The small molecule below binds the protein below.
Small molecule (SMILES): C[C@H](N)C(=O)N[C@@H](CCCCN)C(=O)N[C@@H](CCCCN)C(=O)N[C@@H](C)C(=O)N[C@@H](C)C=O

Binding-site contacts:
Ligand atom CE contacts residue VAL239 of chain 1.A at 3.9 Å (hydrophobic).
Ligand atom CE contacts residue THR240 of chain 1.A at 4.2 Å.
Ligand atom NZ contacts residue GLY241 of chain 1.A at 3.4 Å (h-bond).
Ligand atom NZ contacts residue VAL239 of chain 1.A at 2.9 Å (h-bond).
Ligand atom CD contacts residue ALA282 of chain 1.A at 4.2 Å (hydrophobic).
Ligand atom CB contacts residue ASN279 of chain 1.A at 4.1 Å.
Ligand atom CB contacts residue ASN321 of chain 1.A at 3.6 Å.
Ligand atom C contacts residue ALA282 of chain 1.A at 4.0 Å (hydrophobic).
Ligand atom O contacts residue ASN279 of chain 1.A at 3.0 Å (h-bond).
Ligand atom O contacts residue ASN321 of chain 1.A at 4.3 Å.
Ligand atom CG contacts residue THR240 of chain 1.A at 4.0 Å.
Ligand atom CD contacts residue TRP317 of chain 1.A at 3.6 Å (hydrophobic).
Ligand atom CD contacts residue VAL239 of chain 1.A at 3.8 Å (hydrophobic).
Ligand atom CE contacts residue TRP317 of chain 1.A at 3.7 Å (hydrophobic).
Ligand atom NZ contacts residue GLU314 of chain 1.A at 2.5 Å (salt-bridge).
Ligand atom C contacts residue TRP275 of chain 1.A at 3.9 Å (hydrophobic).
Ligand atom C contacts residue ASN237 of chain 1.A at 4.3 Å.
Ligand atom NZ contacts residue THR246 of chain 1.A at 3.3 Å (h-bond).
Ligand atom CB contacts residue ALA282 of chain 1.A at 4.1 Å (hydrophobic).
Ligand atom CD contacts residue THR240 of chain 1.A at 3.7 Å.
Ligand atom C contacts residue ASN279 of chain 1.A at 3.5 Å.
Ligand atom O contacts residue TRP275 of chain 1.A at 2.8 Å.
Ligand atom CA contacts residue LYS158 of chain 1.A at 4.2 Å.
Ligand atom NZ contacts residue SER278 of chain 1.A at 4.1 Å.
Ligand atom CB contacts residue THR240 of chain 1.A at 4.1 Å.
Ligand atom CE contacts residue ASN279 of chain 1.A at 3.4 Å.
Ligand atom CE contacts residue SER278 of chain 1.A at 3.9 Å.
Ligand atom CE contacts residue GLU314 of chain 1.A at 3.9 Å.
Ligand atom C contacts residue TRP275 of chain 1.A at 4.3 Å (hydrophobic).
Ligand atom CE contacts residue GLY241 of chain 1.A at 3.5 Å.
Ligand atom O contacts residue ALA282 of chain 1.A at 3.8 Å.
Ligand atom NZ contacts residue TRP317 of chain 1.A at 3.2 Å.
Ligand atom N contacts residue ASN279 of chain 1.A at 2.7 Å (h-bond).
Ligand atom O contacts residue ASN237 of chain 1.A at 4.2 Å.
Ligand atom CA contacts residue ASN279 of chain 1.A at 3.5 Å.
Ligand atom CD contacts residue ASN279 of chain 1.A at 3.6 Å.
Ligand atom O contacts residue TRP275 of chain 1.A at 3.3 Å (h-bond).
Ligand atom NZ contacts residue ASN279 of chain 1.A at 2.6 Å (h-bond).
Ligand atom O contacts residue THR240 of chain 1.A at 3.9 Å.
Ligand atom CD contacts residue GLY241 of chain 1.A at 4.2 Å.

Sequence of chain 1.A:
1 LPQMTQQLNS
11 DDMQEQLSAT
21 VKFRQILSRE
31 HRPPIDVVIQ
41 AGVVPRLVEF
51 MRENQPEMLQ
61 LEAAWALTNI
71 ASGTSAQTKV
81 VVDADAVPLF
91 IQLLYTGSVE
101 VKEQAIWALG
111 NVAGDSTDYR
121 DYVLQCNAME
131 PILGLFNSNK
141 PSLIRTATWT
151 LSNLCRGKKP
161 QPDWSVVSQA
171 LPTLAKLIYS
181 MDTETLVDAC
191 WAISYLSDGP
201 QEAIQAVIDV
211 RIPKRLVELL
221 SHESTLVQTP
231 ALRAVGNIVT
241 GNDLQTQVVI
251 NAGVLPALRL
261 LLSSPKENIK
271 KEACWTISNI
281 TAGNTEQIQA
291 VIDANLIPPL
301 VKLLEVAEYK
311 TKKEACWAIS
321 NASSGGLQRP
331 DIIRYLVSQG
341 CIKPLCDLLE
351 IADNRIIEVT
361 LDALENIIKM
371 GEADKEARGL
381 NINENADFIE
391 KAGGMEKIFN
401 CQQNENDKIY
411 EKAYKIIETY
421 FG